Binding-site contacts:
Ligand atom C26 contacts residue ALA285 of chain 2.A at 3.5 Å (hydrophobic).
Ligand atom C23 contacts residue SER99 of chain 2.A at 3.7 Å.
Ligand atom S11 contacts residue ILE100 of chain 2.A at 3.8 Å.
Ligand atom C01 contacts residue ARG86 of chain 2.A at 3.5 Å.
Ligand atom C26 contacts residue HEM1 of chain 2.B at 3.1 Å.
Ligand atom C17 contacts residue PHE221 of chain 2.A at 3.7 Å (hydrophobic).
Ligand atom C24 contacts residue ALA285 of chain 2.A at 3.6 Å (hydrophobic).
Ligand atom C03 contacts residue ARG86 of chain 2.A at 3.6 Å.
Ligand atom O21 contacts residue SER99 of chain 2.A at 2.3 Å (h-bond).
Ligand atom O07 contacts residue PHE88 of chain 2.A at 3.4 Å.
Ligand atom C40 contacts residue SER99 of chain 2.A at 3.7 Å.
Ligand atom N27 contacts residue HEM1 of chain 2.B at 2.4 Å.
Ligand atom O05 contacts residue PHE195 of chain 2.A at 3.3 Å.
Ligand atom O07 contacts residue ARG86 of chain 2.A at 3.7 Å.
Ligand atom C36 contacts residue ALA350 of chain 2.A at 3.4 Å (hydrophobic).
Ligand atom C28 contacts residue HEM1 of chain 2.B at 3.1 Å.
Ligand atom C32 contacts residue ARG85 of chain 2.A at 3.9 Å.
Ligand atom C06 contacts residue PHE195 of chain 2.A at 3.7 Å (hydrophobic).
Ligand atom C39 contacts residue HEM1 of chain 2.B at 3.3 Å.
Ligand atom C41 contacts residue ARG85 of chain 2.A at 3.7 Å.
Ligand atom N08 contacts residue PHE88 of chain 2.A at 3.9 Å.
Ligand atom C31 contacts residue ARG85 of chain 2.A at 3.8 Å.
Ligand atom C35 contacts residue ARG352 of chain 2.A at 3.9 Å.
Ligand atom C17 contacts residue PHE284 of chain 2.A at 3.3 Å (hydrophobic).
Ligand atom C01 contacts residue GLU354 of chain 2.A at 3.0 Å.
Ligand atom C15 contacts residue ILE281 of chain 2.A at 3.7 Å (hydrophobic).
Ligand atom C25 contacts residue ALA285 of chain 2.A at 3.8 Å (hydrophobic).
Ligand atom C16 contacts residue PHE221 of chain 2.A at 3.4 Å (hydrophobic).
Ligand atom C38 contacts residue HEM1 of chain 2.B at 3.9 Å.
Ligand atom C20 contacts residue SER99 of chain 2.A at 3.4 Å.
Ligand atom C15 contacts residue PHE221 of chain 2.A at 3.7 Å (hydrophobic).
Ligand atom O21 contacts residue ILE281 of chain 2.A at 3.2 Å.
Ligand atom C23 contacts residue ILE281 of chain 2.A at 3.7 Å (hydrophobic).
Ligand atom C35 contacts residue ALA350 of chain 2.A at 3.7 Å (hydrophobic).
Ligand atom N08 contacts residue PHE195 of chain 2.A at 3.5 Å.
Ligand atom C18 contacts residue PHE284 of chain 2.A at 3.4 Å (hydrophobic).
Ligand atom C41 contacts residue SER99 of chain 2.A at 3.9 Å.
Ligand atom C37 contacts residue HEM1 of chain 2.B at 3.5 Å.
Ligand atom C06 contacts residue PHE88 of chain 2.A at 3.7 Å (hydrophobic).
Ligand atom C40 contacts residue HEM1 of chain 2.B at 3.8 Å.

A small-molecule ligand and the protein it binds are described below.
Small molecule (SMILES): CC(C)(C)OC(=O)N[C@H](CS[C@H](Cc1ccccc1)C(=O)NCCc1cccnc1)Cc1cccc2ccccc12

Sequence of chain 2.A:
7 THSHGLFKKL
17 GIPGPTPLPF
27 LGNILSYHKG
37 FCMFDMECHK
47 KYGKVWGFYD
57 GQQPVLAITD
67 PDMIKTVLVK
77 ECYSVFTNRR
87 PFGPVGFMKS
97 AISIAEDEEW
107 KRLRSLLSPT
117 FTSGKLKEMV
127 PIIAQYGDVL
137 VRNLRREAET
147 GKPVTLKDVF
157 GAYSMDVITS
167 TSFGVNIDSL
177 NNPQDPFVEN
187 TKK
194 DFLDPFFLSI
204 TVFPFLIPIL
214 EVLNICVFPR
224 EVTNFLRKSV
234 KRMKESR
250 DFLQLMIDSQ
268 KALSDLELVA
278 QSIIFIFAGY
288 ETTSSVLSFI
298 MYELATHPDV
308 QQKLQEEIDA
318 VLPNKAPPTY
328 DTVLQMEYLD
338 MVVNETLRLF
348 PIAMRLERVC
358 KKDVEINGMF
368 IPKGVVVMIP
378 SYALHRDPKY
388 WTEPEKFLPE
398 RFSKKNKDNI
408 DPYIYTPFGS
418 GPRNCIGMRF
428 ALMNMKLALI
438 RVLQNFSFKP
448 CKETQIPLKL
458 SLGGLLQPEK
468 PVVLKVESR